A protein and the small-molecule ligand that binds it are described below.
Small molecule (SMILES): CC(=O)N[C@H]1[C@H](O[C@H]2[C@H](O)[C@@H](NC(C)=O)CO[C@@H]2CO)O[C@H](CO)[C@@H](O)[C@@H]1O

Binding-site contacts:
Ligand atom O7 contacts residue ASN154 of chain 34.E at 3.2 Å (h-bond).
Ligand atom C7 contacts residue ASN154 of chain 34.E at 3.7 Å.
Ligand atom O6 contacts residue MET151 of chain 34.E at 3.5 Å.
Ligand atom O7 contacts residue THR156 of chain 34.E at 4.5 Å.
Ligand atom N2 contacts residue THR156 of chain 34.E at 3.2 Å.
Ligand atom O5 contacts residue MET151 of chain 34.E at 4.2 Å.
Ligand atom C8 contacts residue ASN154 of chain 34.E at 4.5 Å.
Ligand atom C2 contacts residue THR156 of chain 34.E at 3.9 Å.
Ligand atom O5 contacts residue ASN154 of chain 34.E at 3.8 Å.
Ligand atom C3 contacts residue THR156 of chain 34.E at 4.4 Å.
Ligand atom C7 contacts residue THR156 of chain 34.E at 3.6 Å.
Ligand atom C1 contacts residue ASN154 of chain 34.E at 3.1 Å.
Ligand atom C2 contacts residue ASN154 of chain 34.E at 4.1 Å.
Ligand atom C8 contacts residue THR156 of chain 34.E at 3.7 Å.
Ligand atom C1 contacts residue THR156 of chain 34.E at 3.6 Å.
Ligand atom N2 contacts residue ASN154 of chain 34.E at 4.0 Å.

Sequence of chain 34.E:
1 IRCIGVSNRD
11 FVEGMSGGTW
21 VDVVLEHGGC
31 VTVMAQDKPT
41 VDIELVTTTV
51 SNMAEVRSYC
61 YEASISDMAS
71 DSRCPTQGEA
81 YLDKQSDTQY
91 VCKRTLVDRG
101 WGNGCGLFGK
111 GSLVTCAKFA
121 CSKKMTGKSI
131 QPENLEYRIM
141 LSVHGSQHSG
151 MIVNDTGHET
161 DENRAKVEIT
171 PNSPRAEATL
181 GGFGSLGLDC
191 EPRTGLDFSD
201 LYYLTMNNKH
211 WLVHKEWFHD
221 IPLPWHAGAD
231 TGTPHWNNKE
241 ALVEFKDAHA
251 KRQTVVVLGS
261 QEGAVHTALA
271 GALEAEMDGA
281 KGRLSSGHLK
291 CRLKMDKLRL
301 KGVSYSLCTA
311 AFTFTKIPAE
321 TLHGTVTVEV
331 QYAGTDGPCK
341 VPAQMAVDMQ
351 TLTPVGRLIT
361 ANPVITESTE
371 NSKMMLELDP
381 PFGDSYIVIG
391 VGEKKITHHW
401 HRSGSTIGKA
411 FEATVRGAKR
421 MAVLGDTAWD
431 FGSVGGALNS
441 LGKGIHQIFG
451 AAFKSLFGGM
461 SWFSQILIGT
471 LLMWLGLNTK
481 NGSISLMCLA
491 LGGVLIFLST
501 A